Binding-site contacts:
Ligand atom O7 contacts residue ASN268 of chain 3.A at 2.7 Å (h-bond).
Ligand atom C7 contacts residue ASN268 of chain 3.A at 3.1 Å.
Ligand atom N2 contacts residue ASN268 of chain 3.A at 3.0 Å (h-bond).
Ligand atom C3 contacts residue ASN268 of chain 3.A at 3.6 Å.
Ligand atom C5 contacts residue ASN268 of chain 3.A at 3.5 Å.
Ligand atom C4 contacts residue ASN268 of chain 3.A at 4.0 Å.
Ligand atom C8 contacts residue ASN268 of chain 3.A at 4.4 Å.
Ligand atom C6 contacts residue ASN268 of chain 3.A at 4.5 Å.
Ligand atom O5 contacts residue ASN268 of chain 3.A at 2.2 Å (h-bond).
Ligand atom C1 contacts residue ASN268 of chain 3.A at 1.4 Å.
Ligand atom C2 contacts residue ASN268 of chain 3.A at 2.3 Å.

Sequence of chain 3.A:
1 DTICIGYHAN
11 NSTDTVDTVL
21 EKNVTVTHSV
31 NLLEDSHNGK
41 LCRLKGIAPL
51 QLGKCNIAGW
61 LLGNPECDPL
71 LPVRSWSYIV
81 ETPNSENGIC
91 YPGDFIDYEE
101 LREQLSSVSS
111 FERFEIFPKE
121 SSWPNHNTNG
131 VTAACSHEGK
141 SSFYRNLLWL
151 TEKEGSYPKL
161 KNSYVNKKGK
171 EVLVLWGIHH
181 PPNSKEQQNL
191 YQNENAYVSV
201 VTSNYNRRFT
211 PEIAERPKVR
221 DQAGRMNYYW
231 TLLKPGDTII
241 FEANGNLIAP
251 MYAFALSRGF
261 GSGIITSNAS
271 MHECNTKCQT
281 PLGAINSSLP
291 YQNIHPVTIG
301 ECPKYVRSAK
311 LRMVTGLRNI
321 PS

This small molecule binds to this protein.
Small molecule (SMILES): CC(=O)N[C@@H]1[C@@H](O)[C@H](O)[C@@H](CO)O[C@H]1O